Sequence of chain 1.A:
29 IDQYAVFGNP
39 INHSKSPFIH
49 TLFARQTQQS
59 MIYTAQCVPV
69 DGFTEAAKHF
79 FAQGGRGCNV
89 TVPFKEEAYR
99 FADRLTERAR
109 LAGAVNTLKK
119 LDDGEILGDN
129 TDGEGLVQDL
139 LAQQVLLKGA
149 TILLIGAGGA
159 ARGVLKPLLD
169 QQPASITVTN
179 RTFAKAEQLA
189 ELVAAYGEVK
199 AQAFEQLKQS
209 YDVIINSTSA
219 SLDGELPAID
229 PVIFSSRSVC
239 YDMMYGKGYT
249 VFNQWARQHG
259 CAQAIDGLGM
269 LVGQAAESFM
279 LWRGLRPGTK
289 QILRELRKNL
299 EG

This small molecule binds to this protein.
Small molecule (SMILES): O=C(O)C1=C[C@@H](O)[C@@H](O)[C@H](O)C1

Binding-site contacts:
Ligand atom O3 contacts residue SER42 of chain 1.A at 3.5 Å (h-bond).
Ligand atom C1 contacts residue LEU269 of chain 1.A at 4.3 Å (hydrophobic).
Ligand atom O12 contacts residue ASN114 of chain 1.A at 3.4 Å (h-bond).
Ligand atom O7 contacts residue ASN114 of chain 1.A at 3.6 Å.
Ligand atom C1 contacts residue SER42 of chain 1.A at 3.4 Å.
Ligand atom O7 contacts residue ASN87 of chain 1.A at 3.4 Å.
Ligand atom C10 contacts residue LEU269 of chain 1.A at 4.2 Å (hydrophobic).
Ligand atom O2 contacts residue SER42 of chain 1.A at 2.4 Å (h-bond).
Ligand atom O12 contacts residue GLN272 of chain 1.A at 4.1 Å.
Ligand atom C10 contacts residue THR89 of chain 1.A at 3.9 Å.
Ligand atom O12 contacts residue LYS93 of chain 1.A at 3.1 Å (salt-bridge).
Ligand atom C6 contacts residue GLN272 of chain 1.A at 3.9 Å.
Ligand atom O7 contacts residue VAL88 of chain 1.A at 4.0 Å.
Ligand atom C8 contacts residue LYS93 of chain 1.A at 4.2 Å.
Ligand atom O7 contacts residue GLN272 of chain 1.A at 3.1 Å (h-bond).
Ligand atom O11 contacts residue VAL90 of chain 1.A at 4.3 Å.
Ligand atom C1 contacts residue THR89 of chain 1.A at 3.6 Å.
Ligand atom O11 contacts residue VAL88 of chain 1.A at 4.2 Å.
Ligand atom O3 contacts residue THR89 of chain 1.A at 3.9 Å.
Ligand atom C6 contacts residue VAL88 of chain 1.A at 3.8 Å (hydrophobic).
Ligand atom C9 contacts residue LYS93 of chain 1.A at 4.1 Å.
Ligand atom C5 contacts residue THR89 of chain 1.A at 4.0 Å.
Ligand atom O2 contacts residue THR89 of chain 1.A at 4.0 Å.
Ligand atom C5 contacts residue GLN272 of chain 1.A at 3.7 Å.
Ligand atom C8 contacts residue GLN272 of chain 1.A at 3.8 Å.
Ligand atom C6 contacts residue ASN87 of chain 1.A at 4.3 Å.
Ligand atom O2 contacts residue SER44 of chain 1.A at 2.6 Å (h-bond).
Ligand atom O2 contacts residue VAL34 of chain 1.A at 3.7 Å.
Ligand atom C4 contacts residue THR89 of chain 1.A at 3.5 Å.
Ligand atom C4 contacts residue SER44 of chain 1.A at 4.0 Å.
Ligand atom C4 contacts residue LEU269 of chain 1.A at 4.2 Å (hydrophobic).
Ligand atom O11 contacts residue THR89 of chain 1.A at 3.8 Å.
Ligand atom C6 contacts residue THR89 of chain 1.A at 4.2 Å.
Ligand atom O12 contacts residue ASP130 of chain 1.A at 2.7 Å (salt-bridge).
Ligand atom C8 contacts residue ASP130 of chain 1.A at 3.6 Å.
Ligand atom C8 contacts residue ASN114 of chain 1.A at 4.3 Å.
Ligand atom O12 contacts residue VAL88 of chain 1.A at 4.2 Å.
Ligand atom C5 contacts residue SER44 of chain 1.A at 3.6 Å.
Ligand atom O11 contacts residue LYS93 of chain 1.A at 3.2 Å (salt-bridge).
Ligand atom C1 contacts residue SER44 of chain 1.A at 3.5 Å.